This small molecule binds to this protein.
Small molecule (SMILES): CC1(C)CN2C(CS/C(=N\C3CCCCC3)NC3CCCCC3)=CSC2=N1

Binding-site contacts:
Ligand atom C8 contacts residue ASP197 of chain 1.A at 3.8 Å.
Ligand atom C4 contacts residue GLU462 of chain 1.A at 3.6 Å.
Ligand atom C19 contacts residue TRP104 of chain 1.A at 4.0 Å (hydrophobic).
Ligand atom C11 contacts residue ILE195 of chain 1.A at 3.5 Å (hydrophobic).
Ligand atom C20 contacts residue TRP112 of chain 1.A at 3.9 Å (hydrophobic).
Ligand atom N2 contacts residue OLC1 of chain 1.E at 4.0 Å.
Ligand atom C13 contacts residue ASP107 of chain 1.A at 4.0 Å.
Ligand atom C17 contacts residue ASP107 of chain 1.A at 4.0 Å.
Ligand atom S1 contacts residue GLU462 of chain 1.A at 3.2 Å (salt-bridge).
Ligand atom C21 contacts residue CYS196 of chain 1.A at 3.1 Å (hydrophobic).
Ligand atom C9 contacts residue CYS196 of chain 1.A at 3.2 Å (hydrophobic).
Ligand atom C20 contacts residue VAL122 of chain 1.A at 3.9 Å (hydrophobic).
Ligand atom C2 contacts residue GLU462 of chain 1.A at 3.9 Å.
Ligand atom N1 contacts residue GLU462 of chain 1.A at 2.8 Å (salt-bridge).
Ligand atom C15 contacts residue ASP107 of chain 1.A at 3.2 Å.
Ligand atom N1 contacts residue TRP104 of chain 1.A at 3.8 Å.
Ligand atom C9 contacts residue ASP107 of chain 1.A at 4.1 Å.
Ligand atom C18 contacts residue TRP104 of chain 1.A at 3.6 Å (hydrophobic).
Ligand atom C14 contacts residue ASP107 of chain 1.A at 4.0 Å.
Ligand atom C3 contacts residue TYR126 of chain 1.A at 3.6 Å (hydrophobic).
Ligand atom C12 contacts residue ILE195 of chain 1.A at 3.6 Å (hydrophobic).
Ligand atom C6 contacts residue ARG198 of chain 1.A at 3.8 Å.
Ligand atom C19 contacts residue VAL122 of chain 1.A at 4.0 Å (hydrophobic).
Ligand atom S2 contacts residue CYS196 of chain 1.A at 3.1 Å (h-bond).
Ligand atom C12 contacts residue ARG193 of chain 1.A at 3.9 Å.
Ligand atom C13 contacts residue ARG193 of chain 1.A at 3.5 Å.
Ligand atom C20 contacts residue CYS196 of chain 1.A at 3.9 Å (hydrophobic).
Ligand atom N4 contacts residue ASP107 of chain 1.A at 2.9 Å (salt-bridge).
Ligand atom C10 contacts residue ASP107 of chain 1.A at 4.0 Å.
Ligand atom C7 contacts residue OLC1 of chain 1.E at 3.8 Å.
Ligand atom C16 contacts residue ASP107 of chain 1.A at 2.9 Å.
Ligand atom C1 contacts residue GLU462 of chain 1.A at 3.8 Å.
Ligand atom S2 contacts residue ASP197 of chain 1.A at 3.6 Å (salt-bridge).
Ligand atom C1 contacts residue TYR126 of chain 1.A at 3.8 Å (hydrophobic).
Ligand atom C16 contacts residue CYS196 of chain 1.A at 3.6 Å (hydrophobic).
Ligand atom S1 contacts residue TRP104 of chain 1.A at 3.9 Å.
Ligand atom C8 contacts residue OLC1 of chain 1.E at 3.9 Å.
Ligand atom C12 contacts residue GLU42 of chain 1.A at 3.8 Å.
Ligand atom N4 contacts residue CYS196 of chain 1.A at 3.0 Å (h-bond).
Ligand atom C21 contacts residue ASP107 of chain 1.A at 3.7 Å.

Sequence of chain 1.A:
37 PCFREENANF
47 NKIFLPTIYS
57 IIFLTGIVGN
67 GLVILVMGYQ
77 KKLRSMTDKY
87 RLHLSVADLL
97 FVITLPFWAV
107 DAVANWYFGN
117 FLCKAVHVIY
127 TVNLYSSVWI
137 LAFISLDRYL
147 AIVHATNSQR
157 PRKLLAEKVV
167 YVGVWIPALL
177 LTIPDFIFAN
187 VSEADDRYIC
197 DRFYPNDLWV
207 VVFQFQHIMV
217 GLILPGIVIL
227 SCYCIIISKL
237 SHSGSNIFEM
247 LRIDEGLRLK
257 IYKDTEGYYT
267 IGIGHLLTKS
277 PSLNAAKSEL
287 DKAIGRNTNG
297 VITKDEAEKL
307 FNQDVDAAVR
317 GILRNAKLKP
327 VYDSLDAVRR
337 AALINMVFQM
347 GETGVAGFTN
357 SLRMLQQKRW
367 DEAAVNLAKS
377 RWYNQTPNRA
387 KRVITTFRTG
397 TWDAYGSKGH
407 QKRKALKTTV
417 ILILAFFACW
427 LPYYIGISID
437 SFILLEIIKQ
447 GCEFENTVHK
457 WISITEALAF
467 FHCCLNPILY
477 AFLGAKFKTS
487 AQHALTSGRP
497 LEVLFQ